Sequence of chain 1.B:
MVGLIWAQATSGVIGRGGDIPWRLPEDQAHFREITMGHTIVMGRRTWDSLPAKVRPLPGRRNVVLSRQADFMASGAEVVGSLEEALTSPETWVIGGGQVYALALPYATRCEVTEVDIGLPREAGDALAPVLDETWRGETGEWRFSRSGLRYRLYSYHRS

Binding-site contacts:
Ligand atom C06 contacts residue ILE22 of chain 1.B at 3.5 Å (hydrophobic).
Ligand atom C04 contacts residue PHE33 of chain 1.B at 3.8 Å (hydrophobic).
Ligand atom O13 contacts residue TRP24 of chain 1.B at 4.0 Å.
Ligand atom C12 contacts residue GLN30 of chain 1.B at 3.4 Å.
Ligand atom C01 contacts residue LEU52 of chain 1.B at 4.2 Å (hydrophobic).
Ligand atom C05 contacts residue 9FH1 of chain 1.K at 4.0 Å.
Ligand atom O13 contacts residue GLN30 of chain 1.B at 4.2 Å.
Ligand atom O14 contacts residue LEU26 of chain 1.B at 3.5 Å (h-bond).
Ligand atom N07 contacts residue ILE22 of chain 1.B at 3.8 Å.
Ligand atom C15 contacts residue GLN30 of chain 1.B at 4.0 Å.
Ligand atom C02 contacts residue LEU52 of chain 1.B at 4.1 Å (hydrophobic).
Ligand atom O14 contacts residue GLN30 of chain 1.B at 2.7 Å (h-bond).
Ligand atom C09 contacts residue GLN30 of chain 1.B at 3.6 Å.
Ligand atom N11 contacts residue ILE22 of chain 1.B at 4.1 Å.
Ligand atom C12 contacts residue ARG25 of chain 1.B at 4.1 Å.
Ligand atom C03 contacts residue 9FH1 of chain 1.K at 3.9 Å.
Ligand atom C02 contacts residue NDP1 of chain 1.L at 4.1 Å.
Ligand atom C02 contacts residue THR48 of chain 1.B at 4.4 Å.
Ligand atom C08 contacts residue ILE22 of chain 1.B at 3.9 Å (hydrophobic).
Ligand atom O13 contacts residue LEU26 of chain 1.B at 2.7 Å (h-bond).
Ligand atom C12 contacts residue LEU26 of chain 1.B at 3.6 Å (hydrophobic).
Ligand atom O13 contacts residue ASP29 of chain 1.B at 4.4 Å.
Ligand atom C06 contacts residue NDP1 of chain 1.L at 4.2 Å.
Ligand atom C03 contacts residue ILE96 of chain 1.B at 4.1 Å (hydrophobic).
Ligand atom C09 contacts residue ILE22 of chain 1.B at 4.2 Å (hydrophobic).
Ligand atom C08 contacts residue GLN30 of chain 1.B at 3.9 Å.
Ligand atom C15 contacts residue 9FH1 of chain 1.K at 3.4 Å.
Ligand atom O14 contacts residue ARG25 of chain 1.B at 3.1 Å.
Ligand atom C04 contacts residue 9FH1 of chain 1.K at 3.6 Å.
Ligand atom C05 contacts residue ILE22 of chain 1.B at 4.0 Å (hydrophobic).
Ligand atom C10 contacts residue ASP29 of chain 1.B at 3.6 Å.
Ligand atom N11 contacts residue ASP29 of chain 1.B at 4.2 Å.
Ligand atom C10 contacts residue ILE22 of chain 1.B at 4.4 Å (hydrophobic).
Ligand atom C02 contacts residue ILE96 of chain 1.B at 4.1 Å (hydrophobic).
Ligand atom C15 contacts residue ILE22 of chain 1.B at 4.3 Å (hydrophobic).
Ligand atom N07 contacts residue 9FH1 of chain 1.K at 4.4 Å.
Ligand atom C03 contacts residue PHE33 of chain 1.B at 3.4 Å (hydrophobic).
Ligand atom O13 contacts residue ARG25 of chain 1.B at 3.7 Å.
Ligand atom C10 contacts residue GLN30 of chain 1.B at 4.3 Å.
Ligand atom C01 contacts residue NDP1 of chain 1.L at 3.9 Å.

The small molecule below binds the protein below.
Small molecule (SMILES): Cc1c(C(=O)O)cnn1-c1ccccc1